Sequence of chain 1.O:
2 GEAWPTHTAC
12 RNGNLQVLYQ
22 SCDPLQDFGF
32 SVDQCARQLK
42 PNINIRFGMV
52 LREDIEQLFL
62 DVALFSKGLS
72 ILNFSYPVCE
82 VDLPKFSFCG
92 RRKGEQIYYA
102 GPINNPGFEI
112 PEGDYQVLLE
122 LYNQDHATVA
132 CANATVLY

This protein binds this small molecule.
Small molecule (SMILES): CC(=O)N[C@H]1[C@H](O[C@H]2[C@H](O)[C@@H](NC(C)=O)CO[C@@H]2CO)O[C@H](CO)[C@@H](O[C@@H]2O[C@H](CO[C@H]3O[C@H](CO[C@H]4O[C@H](CO)[C@@H](O)[C@H](O)[C@@H]4O[C@H]4O[C@H](CO)[C@@H](O)[C@H](O)[C@@H]4O)[C@@H](O)[C@H](O[C@H]4O[C@H](CO)[C@@H](O)[C@H](O)[C@@H]4O)[C@@H]3O)[C@@H](O)[C@H](O[C@H]3O[C@H](CO)[C@@H](O)[C@H](O)[C@@H]3O)[C@@H]2O)[C@@H]1O

Sequence of chain 1.D:
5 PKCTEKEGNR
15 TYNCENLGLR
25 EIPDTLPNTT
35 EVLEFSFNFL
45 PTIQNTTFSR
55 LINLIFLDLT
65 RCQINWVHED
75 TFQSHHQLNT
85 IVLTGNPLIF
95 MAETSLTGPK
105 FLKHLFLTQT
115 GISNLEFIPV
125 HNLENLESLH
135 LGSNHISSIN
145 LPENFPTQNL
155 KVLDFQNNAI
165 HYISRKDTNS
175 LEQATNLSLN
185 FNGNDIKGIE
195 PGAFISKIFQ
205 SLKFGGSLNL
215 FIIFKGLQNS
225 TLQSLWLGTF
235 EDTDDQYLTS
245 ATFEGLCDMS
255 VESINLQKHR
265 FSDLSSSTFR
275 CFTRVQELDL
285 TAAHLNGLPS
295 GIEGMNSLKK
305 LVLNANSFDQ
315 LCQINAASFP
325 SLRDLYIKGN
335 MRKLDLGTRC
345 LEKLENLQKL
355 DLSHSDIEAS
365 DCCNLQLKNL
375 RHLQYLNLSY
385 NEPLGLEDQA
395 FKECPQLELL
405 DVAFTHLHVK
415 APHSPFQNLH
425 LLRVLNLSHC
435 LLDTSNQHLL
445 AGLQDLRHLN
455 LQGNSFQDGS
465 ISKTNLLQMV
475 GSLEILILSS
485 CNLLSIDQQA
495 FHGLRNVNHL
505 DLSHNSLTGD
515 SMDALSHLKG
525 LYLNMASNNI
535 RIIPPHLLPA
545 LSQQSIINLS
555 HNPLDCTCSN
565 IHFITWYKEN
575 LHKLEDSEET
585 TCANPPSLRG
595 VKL

Binding-site contacts:
Ligand atom O6 contacts residue GLY333 of chain 1.D at 3.4 Å.
Ligand atom O5 contacts residue SER357 of chain 1.D at 3.4 Å (h-bond).
Ligand atom C6 contacts residue NAG1 of chain 1.W at 3.5 Å.
Ligand atom C3 contacts residue ASP126 of chain 1.O at 3.0 Å.
Ligand atom C2 contacts residue ASN381 of chain 1.D at 2.7 Å.
Ligand atom O3 contacts residue ASP126 of chain 1.O at 3.1 Å (salt-bridge).
Ligand atom C1 contacts residue TYR379 of chain 1.D at 3.5 Å (hydrophobic).
Ligand atom O6 contacts residue HIS358 of chain 1.D at 2.9 Å (h-bond).
Ligand atom C3 contacts residue SER76 of chain 1.O at 3.1 Å.
Ligand atom O4 contacts residue HIS127 of chain 1.O at 3.3 Å.
Ligand atom C6 contacts residue SER357 of chain 1.D at 3.4 Å.
Ligand atom O5 contacts residue ASN381 of chain 1.D at 2.4 Å (h-bond).
Ligand atom C7 contacts residue NAG2 of chain 1.W at 3.5 Å.
Ligand atom O3 contacts residue NAG2 of chain 1.W at 2.5 Å (h-bond).
Ligand atom C4 contacts residue GLN125 of chain 1.O at 3.5 Å.
Ligand atom N2 contacts residue ASN381 of chain 1.D at 3.0 Å (h-bond).
Ligand atom O3 contacts residue NAG1 of chain 1.W at 3.0 Å (h-bond).
Ligand atom C6 contacts residue SER383 of chain 1.D at 3.3 Å.
Ligand atom O7 contacts residue NAG2 of chain 1.W at 3.0 Å (h-bond).
Ligand atom O3 contacts residue SER76 of chain 1.O at 2.3 Å (h-bond).
Ligand atom C1 contacts residue ASN381 of chain 1.D at 1.4 Å.
Ligand atom O6 contacts residue SER357 of chain 1.D at 3.3 Å (h-bond).
Ligand atom O4 contacts residue ASP62 of chain 1.O at 3.1 Å (salt-bridge).
Ligand atom O5 contacts residue HIS358 of chain 1.D at 3.2 Å.
Ligand atom O3 contacts residue GLN125 of chain 1.O at 3.2 Å (h-bond).
Ligand atom C6 contacts residue HIS127 of chain 1.O at 3.1 Å.
Ligand atom O3 contacts residue GLU81 of chain 1.O at 2.7 Å (salt-bridge).
Ligand atom O4 contacts residue NAG1 of chain 1.W at 3.5 Å.
Ligand atom N2 contacts residue ASP405 of chain 1.D at 3.2 Å (salt-bridge).
Ligand atom O6 contacts residue HIS127 of chain 1.O at 2.9 Å (h-bond).
Ligand atom O4 contacts residue GLN125 of chain 1.O at 2.6 Å (h-bond).
Ligand atom O6 contacts residue NAG1 of chain 1.W at 2.9 Å (h-bond).
Ligand atom C8 contacts residue NAG1 of chain 1.W at 3.2 Å.
Ligand atom C2 contacts residue PRO78 of chain 1.O at 3.4 Å (hydrophobic).
Ligand atom O4 contacts residue GLY333 of chain 1.D at 3.2 Å.
Ligand atom C8 contacts residue NAG2 of chain 1.W at 3.4 Å.
Ligand atom O7 contacts residue HIS358 of chain 1.D at 3.1 Å (h-bond).
Ligand atom O2 contacts residue PRO78 of chain 1.O at 3.5 Å.
Ligand atom O2 contacts residue TYR123 of chain 1.O at 2.9 Å (h-bond).
Ligand atom C5 contacts residue SER383 of chain 1.D at 3.2 Å.